The protein below binds the small molecule below.
Small molecule (SMILES): CC(=O)N[C@@H]1[C@@H](O)[C@H](O)[C@@H](CO)O[C@H]1O

Binding-site contacts:
Ligand atom O7 contacts residue ASN241 of chain 1.C at 4.5 Å.
Ligand atom C5 contacts residue THR240 of chain 1.C at 4.0 Å.
Ligand atom C1 contacts residue ASN241 of chain 1.C at 4.0 Å.
Ligand atom C1 contacts residue THR240 of chain 1.C at 4.1 Å.
Ligand atom C5 contacts residue ASN241 of chain 1.C at 4.5 Å.
Ligand atom C6 contacts residue ASN241 of chain 1.C at 4.4 Å.
Ligand atom N2 contacts residue ASN238 of chain 1.C at 2.9 Å (h-bond).
Ligand atom O5 contacts residue ASN241 of chain 1.C at 3.4 Å (h-bond).
Ligand atom C5 contacts residue ASN238 of chain 1.C at 3.7 Å.
Ligand atom C1 contacts residue ASN238 of chain 1.C at 1.5 Å.
Ligand atom C8 contacts residue ASN238 of chain 1.C at 4.4 Å.
Ligand atom C2 contacts residue ASN241 of chain 1.C at 4.5 Å.
Ligand atom O6 contacts residue THR240 of chain 1.C at 2.8 Å (h-bond).
Ligand atom C4 contacts residue ASN238 of chain 1.C at 4.2 Å.
Ligand atom C6 contacts residue THR240 of chain 1.C at 3.2 Å.
Ligand atom O6 contacts residue ASN241 of chain 1.C at 3.4 Å.
Ligand atom C3 contacts residue ASN238 of chain 1.C at 3.8 Å.
Ligand atom C2 contacts residue ASN238 of chain 1.C at 2.5 Å.
Ligand atom O5 contacts residue THR240 of chain 1.C at 3.4 Å.
Ligand atom O7 contacts residue ASN238 of chain 1.C at 2.8 Å (h-bond).
Ligand atom O5 contacts residue ASN238 of chain 1.C at 2.4 Å (h-bond).
Ligand atom C7 contacts residue ASN238 of chain 1.C at 3.1 Å.
Ligand atom O7 contacts residue LYS244 of chain 1.C at 3.6 Å.

Sequence of chain 1.C:
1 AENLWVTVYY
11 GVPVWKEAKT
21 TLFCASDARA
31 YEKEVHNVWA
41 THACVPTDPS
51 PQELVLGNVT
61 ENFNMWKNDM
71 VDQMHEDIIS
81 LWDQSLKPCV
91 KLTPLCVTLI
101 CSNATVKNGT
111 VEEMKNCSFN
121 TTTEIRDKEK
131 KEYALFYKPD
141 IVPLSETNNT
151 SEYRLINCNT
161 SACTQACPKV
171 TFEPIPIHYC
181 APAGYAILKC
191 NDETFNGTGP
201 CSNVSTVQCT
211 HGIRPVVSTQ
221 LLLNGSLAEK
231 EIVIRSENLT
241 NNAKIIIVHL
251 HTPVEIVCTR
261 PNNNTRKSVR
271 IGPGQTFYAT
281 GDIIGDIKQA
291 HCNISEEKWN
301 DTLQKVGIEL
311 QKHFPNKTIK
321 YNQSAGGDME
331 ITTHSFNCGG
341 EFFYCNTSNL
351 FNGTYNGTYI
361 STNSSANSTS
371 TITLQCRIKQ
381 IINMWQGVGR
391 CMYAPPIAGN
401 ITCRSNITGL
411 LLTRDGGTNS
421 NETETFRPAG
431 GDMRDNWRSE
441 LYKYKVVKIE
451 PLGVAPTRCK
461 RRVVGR